Binding-site contacts:
Ligand atom O2' contacts residue PHE9 of chain 1.B at 3.2 Å.
Ligand atom O3G contacts residue MSE109 of chain 1.A at 2.9 Å (h-bond).
Ligand atom O2A contacts residue VAL114 of chain 1.A at 3.3 Å (h-bond).
Ligand atom C5' contacts residue LYS115 of chain 1.A at 3.4 Å.
Ligand atom PB contacts residue MG1 of chain 1.G at 3.0 Å.
Ligand atom N1 contacts residue ALA48 of chain 1.A at 3.1 Å.
Ligand atom O1B contacts residue ASN44 of chain 1.A at 2.8 Å (h-bond).
Ligand atom N3B contacts residue TYR110 of chain 1.A at 3.4 Å (h-bond).
Ligand atom N3B contacts residue MG1 of chain 1.G at 3.5 Å.
Ligand atom O3G contacts residue TYR110 of chain 1.A at 3.2 Å (h-bond).
Ligand atom O2B contacts residue LYS100 of chain 1.A at 3.4 Å.
Ligand atom N6 contacts residue ASP78 of chain 1.A at 3.0 Å (salt-bridge).
Ligand atom PA contacts residue MG1 of chain 1.G at 3.2 Å.
Ligand atom C5' contacts residue ALA91 of chain 1.A at 3.5 Å (hydrophobic).
Ligand atom O1G contacts residue LEU112 of chain 1.A at 2.6 Å (h-bond).
Ligand atom O3A contacts residue GLY111 of chain 1.A at 3.4 Å.
Ligand atom N3 contacts residue ILE83 of chain 1.A at 3.3 Å.
Ligand atom O3' contacts residue SER99 of chain 1.A at 3.1 Å (h-bond).
Ligand atom O2G contacts residue MG1 of chain 1.G at 2.0 Å.
Ligand atom O2A contacts residue LYS115 of chain 1.A at 2.7 Å (salt-bridge).
Ligand atom O1A contacts residue ASN44 of chain 1.A at 2.9 Å (h-bond).
Ligand atom O2B contacts residue SER98 of chain 1.A at 2.9 Å (h-bond).
Ligand atom PG contacts residue MG1 of chain 1.G at 3.3 Å.
Ligand atom O1G contacts residue TYR110 of chain 1.A at 3.4 Å.
Ligand atom C2 contacts residue ALA48 of chain 1.A at 3.4 Å (hydrophobic).
Ligand atom O3G contacts residue LYS429 of chain 1.A at 2.7 Å (salt-bridge).
Ligand atom N3B contacts residue GLY111 of chain 1.A at 3.2 Å (h-bond).
Ligand atom O1G contacts residue GLY111 of chain 1.A at 3.1 Å (h-bond).
Ligand atom O1G contacts residue GLY113 of chain 1.A at 2.6 Å (h-bond).
Ligand atom O4' contacts residue ALA91 of chain 1.A at 3.4 Å.
Ligand atom O1A contacts residue VAL114 of chain 1.A at 3.3 Å (h-bond).
Ligand atom N7 contacts residue ASN44 of chain 1.A at 3.3 Å.
Ligand atom O1B contacts residue LYS100 of chain 1.A at 3.0 Å (salt-bridge).
Ligand atom O1A contacts residue MG1 of chain 1.G at 2.1 Å.
Ligand atom O2G contacts residue GLU40 of chain 1.A at 3.5 Å (salt-bridge).
Ligand atom O3A contacts residue MG1 of chain 1.G at 3.3 Å.
Ligand atom C4 contacts residue ILE83 of chain 1.A at 3.3 Å (hydrophobic).
Ligand atom N3B contacts residue MSE109 of chain 1.A at 3.1 Å (h-bond).
Ligand atom O2' contacts residue SER99 of chain 1.A at 2.7 Å (h-bond).
Ligand atom O1B contacts residue MG1 of chain 1.G at 2.0 Å.

The protein below binds the small molecule below.
Small molecule (SMILES): Nc1ncnc2c1ncn2[C@@H]1O[C@H](CO[P](=O)(O)O[P](=O)(O)NP(=O)(O)O)[C@@H](O)[C@H]1O

Sequence of chain 1.B:
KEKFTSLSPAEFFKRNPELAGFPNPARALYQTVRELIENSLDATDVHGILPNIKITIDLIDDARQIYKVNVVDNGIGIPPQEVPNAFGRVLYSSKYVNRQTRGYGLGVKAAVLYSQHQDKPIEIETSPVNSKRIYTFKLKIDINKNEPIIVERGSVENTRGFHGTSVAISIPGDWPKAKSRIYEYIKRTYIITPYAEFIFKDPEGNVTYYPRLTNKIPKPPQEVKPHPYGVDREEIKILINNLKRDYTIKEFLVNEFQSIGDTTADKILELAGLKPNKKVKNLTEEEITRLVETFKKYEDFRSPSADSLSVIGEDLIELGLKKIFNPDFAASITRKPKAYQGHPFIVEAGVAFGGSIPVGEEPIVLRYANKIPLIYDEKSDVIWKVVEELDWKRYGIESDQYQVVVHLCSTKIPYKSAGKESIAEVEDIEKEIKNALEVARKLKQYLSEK

Sequence of chain 1.A:
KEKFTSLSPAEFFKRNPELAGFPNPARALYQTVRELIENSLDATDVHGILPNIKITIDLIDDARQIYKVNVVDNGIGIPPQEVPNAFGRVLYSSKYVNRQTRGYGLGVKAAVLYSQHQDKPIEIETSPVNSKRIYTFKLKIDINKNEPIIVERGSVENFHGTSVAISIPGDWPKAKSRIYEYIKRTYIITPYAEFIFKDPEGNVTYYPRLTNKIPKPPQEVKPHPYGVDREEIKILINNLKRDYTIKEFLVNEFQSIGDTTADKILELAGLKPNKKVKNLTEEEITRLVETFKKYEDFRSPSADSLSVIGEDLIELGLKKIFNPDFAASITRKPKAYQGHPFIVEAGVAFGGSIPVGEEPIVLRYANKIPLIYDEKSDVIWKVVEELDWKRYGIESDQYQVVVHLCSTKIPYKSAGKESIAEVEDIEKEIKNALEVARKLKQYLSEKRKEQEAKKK